The small molecule below binds the protein below.
Small molecule (SMILES): CC(=O)N[C@@H]1[C@@H](O)[C@H](O)[C@@H](CO)O[C@H]1O

Binding-site contacts:
Ligand atom N2 contacts residue ASN61 of chain 1.A at 3.0 Å (h-bond).
Ligand atom C7 contacts residue ASN61 of chain 1.A at 3.5 Å.
Ligand atom C6 contacts residue TYR28 of chain 1.A at 3.7 Å (hydrophobic).
Ligand atom C5 contacts residue ASN61 of chain 1.A at 3.7 Å.
Ligand atom C4 contacts residue ASN61 of chain 1.A at 4.2 Å.
Ligand atom O5 contacts residue ASN61 of chain 1.A at 2.4 Å (h-bond).
Ligand atom O6 contacts residue ASN61 of chain 1.A at 4.5 Å.
Ligand atom C2 contacts residue ASN61 of chain 1.A at 2.5 Å.
Ligand atom O6 contacts residue TYR28 of chain 1.A at 4.0 Å.
Ligand atom C5 contacts residue TYR28 of chain 1.A at 3.6 Å (hydrophobic).
Ligand atom O5 contacts residue TYR28 of chain 1.A at 3.8 Å.
Ligand atom C1 contacts residue TYR28 of chain 1.A at 3.7 Å (hydrophobic).
Ligand atom C8 contacts residue ASN61 of chain 1.A at 3.9 Å.
Ligand atom C3 contacts residue ASN61 of chain 1.A at 3.8 Å.
Ligand atom C1 contacts residue ASN61 of chain 1.A at 1.4 Å.
Ligand atom O7 contacts residue ASN61 of chain 1.A at 3.7 Å.

Sequence of chain 1.A:
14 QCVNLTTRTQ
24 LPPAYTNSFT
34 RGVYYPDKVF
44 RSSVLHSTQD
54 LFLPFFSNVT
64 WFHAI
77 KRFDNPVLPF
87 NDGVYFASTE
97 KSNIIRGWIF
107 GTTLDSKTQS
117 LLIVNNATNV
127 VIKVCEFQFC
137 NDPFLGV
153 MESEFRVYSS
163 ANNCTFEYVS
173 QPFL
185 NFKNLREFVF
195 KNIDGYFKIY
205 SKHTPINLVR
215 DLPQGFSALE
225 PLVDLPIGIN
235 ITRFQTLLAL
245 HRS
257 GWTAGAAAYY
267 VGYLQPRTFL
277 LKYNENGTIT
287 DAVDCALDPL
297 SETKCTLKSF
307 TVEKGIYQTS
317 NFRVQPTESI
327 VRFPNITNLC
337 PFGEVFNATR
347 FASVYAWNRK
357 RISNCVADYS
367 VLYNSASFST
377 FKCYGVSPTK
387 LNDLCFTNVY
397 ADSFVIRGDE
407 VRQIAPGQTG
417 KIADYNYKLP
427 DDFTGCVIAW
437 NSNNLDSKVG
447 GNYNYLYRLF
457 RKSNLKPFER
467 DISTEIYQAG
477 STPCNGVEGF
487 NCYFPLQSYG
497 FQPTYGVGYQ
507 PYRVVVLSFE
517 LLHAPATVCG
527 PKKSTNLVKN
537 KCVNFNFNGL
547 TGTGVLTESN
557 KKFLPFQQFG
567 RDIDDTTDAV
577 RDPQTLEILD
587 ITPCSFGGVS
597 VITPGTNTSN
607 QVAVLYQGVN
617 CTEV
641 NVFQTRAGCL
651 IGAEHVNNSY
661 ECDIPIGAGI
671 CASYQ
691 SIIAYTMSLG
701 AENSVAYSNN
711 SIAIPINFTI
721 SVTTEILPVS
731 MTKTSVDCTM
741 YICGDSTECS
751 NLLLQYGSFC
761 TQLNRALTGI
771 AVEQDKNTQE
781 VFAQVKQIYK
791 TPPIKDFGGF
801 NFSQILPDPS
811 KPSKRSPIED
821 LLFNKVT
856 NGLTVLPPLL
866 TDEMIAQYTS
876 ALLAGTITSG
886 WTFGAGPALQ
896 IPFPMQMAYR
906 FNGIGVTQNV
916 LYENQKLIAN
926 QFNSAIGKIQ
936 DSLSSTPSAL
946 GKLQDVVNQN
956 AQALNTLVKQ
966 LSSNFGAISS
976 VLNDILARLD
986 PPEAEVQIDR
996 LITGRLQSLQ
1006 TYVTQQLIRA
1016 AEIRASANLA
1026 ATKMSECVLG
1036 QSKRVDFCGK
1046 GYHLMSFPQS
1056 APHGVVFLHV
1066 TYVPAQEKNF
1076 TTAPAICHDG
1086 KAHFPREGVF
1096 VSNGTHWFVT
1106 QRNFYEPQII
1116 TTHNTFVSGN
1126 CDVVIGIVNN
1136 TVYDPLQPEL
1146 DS